The protein below binds the small molecule below.
Small molecule (SMILES): NS(=O)(=O)c1cccc(S(=O)(=O)c2ccccc2)c1

Binding-site contacts:
Ligand atom O1 contacts residue FMT1 of chain 1.O at 3.5 Å (h-bond).
Ligand atom S contacts residue SER40 of chain 1.A at 3.6 Å.
Ligand atom O1 contacts residue HIS135 of chain 1.B at 3.0 Å (h-bond).
Ligand atom S1 contacts residue ARG42 of chain 1.A at 4.0 Å.
Ligand atom C6 contacts residue ARG42 of chain 1.A at 3.9 Å.
Ligand atom C11 contacts residue ARG42 of chain 1.A at 4.0 Å.
Ligand atom N contacts residue SER40 of chain 1.A at 3.3 Å (h-bond).
Ligand atom C7 contacts residue TYR41 of chain 1.A at 3.9 Å (hydrophobic).
Ligand atom S contacts residue HIS135 of chain 1.B at 4.1 Å.
Ligand atom C2 contacts residue ARG61 of chain 1.B at 4.0 Å.
Ligand atom C8 contacts residue ARG42 of chain 1.A at 3.8 Å.
Ligand atom O2 contacts residue GLN408 of chain 1.B at 3.7 Å.
Ligand atom C3 contacts residue GLN408 of chain 1.B at 3.8 Å.
Ligand atom C8 contacts residue ASN58 of chain 1.B at 4.0 Å.
Ligand atom O contacts residue TYR41 of chain 1.A at 3.8 Å.
Ligand atom C7 contacts residue SER40 of chain 1.A at 3.8 Å.
Ligand atom O contacts residue ASP39 of chain 1.A at 4.0 Å.
Ligand atom O3 contacts residue ARG42 of chain 1.A at 3.1 Å (salt-bridge).
Ligand atom C11 contacts residue GLY405 of chain 1.B at 3.3 Å.
Ligand atom O1 contacts residue HIS131 of chain 1.B at 3.3 Å (h-bond).
Ligand atom C7 contacts residue ARG42 of chain 1.A at 3.6 Å.
Ligand atom C1 contacts residue FMT1 of chain 1.O at 3.9 Å.
Ligand atom C8 contacts residue ARG61 of chain 1.B at 3.9 Å.
Ligand atom C contacts residue SER40 of chain 1.A at 3.9 Å.
Ligand atom C9 contacts residue ARG61 of chain 1.B at 3.8 Å.
Ligand atom C10 contacts residue GLY405 of chain 1.B at 3.2 Å.
Ligand atom O2 contacts residue GLN409 of chain 1.B at 3.7 Å.
Ligand atom S contacts residue HIS131 of chain 1.B at 4.0 Å.
Ligand atom C9 contacts residue ARG42 of chain 1.A at 3.9 Å.
Ligand atom C5 contacts residue SER40 of chain 1.A at 3.3 Å.
Ligand atom N contacts residue HIS131 of chain 1.B at 3.7 Å.
Ligand atom O2 contacts residue ASN412 of chain 1.B at 3.1 Å (h-bond).
Ligand atom N contacts residue FMT1 of chain 1.O at 4.1 Å.
Ligand atom O3 contacts residue SER40 of chain 1.A at 4.1 Å.
Ligand atom O3 contacts residue ASN412 of chain 1.B at 3.9 Å.
Ligand atom O3 contacts residue TYR41 of chain 1.A at 3.2 Å.
Ligand atom C2 contacts residue GLN408 of chain 1.B at 3.5 Å.
Ligand atom O contacts residue SER40 of chain 1.A at 3.0 Å (h-bond).
Ligand atom C10 contacts residue ARG42 of chain 1.A at 4.1 Å.
Ligand atom S1 contacts residue ASN412 of chain 1.B at 4.0 Å.

Sequence of chain 1.B:
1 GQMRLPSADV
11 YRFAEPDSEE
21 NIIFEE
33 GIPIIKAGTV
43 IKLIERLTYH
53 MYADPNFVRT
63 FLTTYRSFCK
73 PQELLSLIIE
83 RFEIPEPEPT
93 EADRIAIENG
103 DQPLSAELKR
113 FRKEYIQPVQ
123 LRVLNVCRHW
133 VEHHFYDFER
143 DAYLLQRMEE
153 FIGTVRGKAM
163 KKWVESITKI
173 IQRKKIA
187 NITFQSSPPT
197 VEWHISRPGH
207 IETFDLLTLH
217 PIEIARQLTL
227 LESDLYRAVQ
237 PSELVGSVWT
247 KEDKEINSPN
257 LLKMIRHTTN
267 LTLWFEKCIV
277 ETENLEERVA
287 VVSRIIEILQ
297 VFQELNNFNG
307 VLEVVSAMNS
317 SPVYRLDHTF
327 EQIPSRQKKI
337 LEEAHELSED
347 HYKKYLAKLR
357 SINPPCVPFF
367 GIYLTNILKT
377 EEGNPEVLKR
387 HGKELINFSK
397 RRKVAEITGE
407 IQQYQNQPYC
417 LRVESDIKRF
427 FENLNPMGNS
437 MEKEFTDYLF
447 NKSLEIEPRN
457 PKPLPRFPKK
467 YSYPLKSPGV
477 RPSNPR

Sequence of chain 1.A:
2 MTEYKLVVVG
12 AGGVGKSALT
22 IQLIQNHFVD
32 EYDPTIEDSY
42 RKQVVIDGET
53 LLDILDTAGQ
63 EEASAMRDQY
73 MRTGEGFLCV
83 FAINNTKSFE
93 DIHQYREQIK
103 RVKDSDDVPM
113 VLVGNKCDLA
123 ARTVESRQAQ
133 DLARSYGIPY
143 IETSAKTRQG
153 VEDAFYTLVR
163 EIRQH